Binding-site contacts:
Ligand atom C17 contacts residue GLY339 of chain 1.B at 3.4 Å.
Ligand atom C20 contacts residue SER275 of chain 1.B at 3.5 Å.
Ligand atom N7 contacts residue SER275 of chain 1.B at 2.8 Å (h-bond).
Ligand atom C20 contacts residue GLY339 of chain 1.B at 3.8 Å.
Ligand atom C20 contacts residue ILE343 of chain 1.B at 3.7 Å (hydrophobic).
Ligand atom N6 contacts residue GLY339 of chain 1.B at 3.6 Å (h-bond).
Ligand atom O1 contacts residue GLY339 of chain 1.B at 3.5 Å.
Ligand atom O2 contacts residue LYS271 of chain 1.B at 2.8 Å (salt-bridge).
Ligand atom N6 contacts residue SER340 of chain 1.B at 3.8 Å.
Ligand atom N7 contacts residue GLY339 of chain 1.B at 3.9 Å.
Ligand atom C16 contacts residue ASP366 of chain 1.B at 3.2 Å.
Ligand atom N6 contacts residue LYS271 of chain 1.B at 3.6 Å.
Ligand atom C18 contacts residue ARG342 of chain 1.B at 3.8 Å.
Ligand atom C15 contacts residue GLY339 of chain 1.B at 3.3 Å.
Ligand atom C14 contacts residue ASP366 of chain 1.B at 3.5 Å.
Ligand atom N7 contacts residue ARG272 of chain 1.B at 3.7 Å.
Ligand atom C18 contacts residue ARG272 of chain 1.B at 3.7 Å.
Ligand atom N8 contacts residue ARG272 of chain 1.B at 3.7 Å.
Ligand atom C9 contacts residue LYS271 of chain 1.B at 3.9 Å.
Ligand atom C18 contacts residue ASP366 of chain 1.B at 3.7 Å.
Ligand atom C13 contacts residue ARG272 of chain 1.B at 3.3 Å.
Ligand atom C17 contacts residue ARG272 of chain 1.B at 3.6 Å.
Ligand atom C13 contacts residue GLU268 of chain 1.B at 3.6 Å.
Ligand atom O4 contacts residue ASP366 of chain 1.B at 2.8 Å (salt-bridge).
Ligand atom C16 contacts residue GLY339 of chain 1.B at 3.6 Å.
Ligand atom N8 contacts residue SER275 of chain 1.B at 3.8 Å.
Ligand atom O3 contacts residue LYS271 of chain 1.B at 3.1 Å (salt-bridge).
Ligand atom O4 contacts residue GLY339 of chain 1.B at 3.7 Å.
Ligand atom O3 contacts residue GLY230 of chain 1.B at 3.4 Å.
Ligand atom C14 contacts residue TYR14 of chain 1.B at 3.7 Å (hydrophobic).
Ligand atom C14 contacts residue GLY202 of chain 1.B at 3.8 Å.
Ligand atom N5 contacts residue GLY339 of chain 1.B at 3.5 Å.
Ligand atom C19 contacts residue SER275 of chain 1.B at 3.7 Å.
Ligand atom O2 contacts residue GLU268 of chain 1.B at 3.1 Å (salt-bridge).
Ligand atom O1 contacts residue ASP366 of chain 1.B at 3.8 Å.
Ligand atom O4 contacts residue GLY202 of chain 1.B at 3.7 Å.
Ligand atom C19 contacts residue GLY339 of chain 1.B at 3.7 Å.
Ligand atom C19 contacts residue ARG272 of chain 1.B at 3.8 Å.
Ligand atom O1 contacts residue SER340 of chain 1.B at 3.5 Å (h-bond).
Ligand atom N8 contacts residue ARG342 of chain 1.B at 3.7 Å.

The protein below binds the small molecule below.
Small molecule (SMILES): C[C@@]1(O)[C@H](O)[C@@H](CO)O[C@H]1n1ccc2c(N)ncnc21

Sequence of chain 1.B:
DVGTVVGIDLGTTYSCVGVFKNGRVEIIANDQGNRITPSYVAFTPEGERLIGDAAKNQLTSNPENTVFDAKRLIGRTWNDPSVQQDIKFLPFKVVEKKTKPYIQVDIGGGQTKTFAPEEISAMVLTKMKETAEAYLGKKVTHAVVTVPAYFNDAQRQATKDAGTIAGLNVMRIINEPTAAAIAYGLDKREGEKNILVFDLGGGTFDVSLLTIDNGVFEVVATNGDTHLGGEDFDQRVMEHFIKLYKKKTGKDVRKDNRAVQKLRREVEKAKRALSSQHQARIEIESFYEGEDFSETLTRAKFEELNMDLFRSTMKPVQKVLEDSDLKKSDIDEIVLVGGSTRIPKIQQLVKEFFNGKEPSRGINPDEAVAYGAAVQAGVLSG